This small molecule binds to this protein.
Small molecule (SMILES): CC(=O)N[C@H]1[C@H](O[C@H]2[C@H](O)[C@@H](NC(C)=O)CO[C@@H]2CO)O[C@H](CO)[C@@H](O)[C@@H]1O

Sequence of chain 2.A:
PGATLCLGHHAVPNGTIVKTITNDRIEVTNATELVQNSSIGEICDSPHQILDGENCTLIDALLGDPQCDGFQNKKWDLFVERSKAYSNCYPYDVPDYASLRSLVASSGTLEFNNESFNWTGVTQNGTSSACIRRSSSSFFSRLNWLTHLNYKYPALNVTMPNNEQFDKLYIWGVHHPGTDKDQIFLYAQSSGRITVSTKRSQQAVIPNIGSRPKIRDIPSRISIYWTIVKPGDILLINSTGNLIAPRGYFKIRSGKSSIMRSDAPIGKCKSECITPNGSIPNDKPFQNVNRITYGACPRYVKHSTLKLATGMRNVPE

Binding-site contacts:
Ligand atom C8 contacts residue THR34 of chain 2.A at 3.9 Å.
Ligand atom O5 contacts residue ASN32 of chain 2.A at 2.3 Å (h-bond).
Ligand atom C1 contacts residue THR312 of chain 2.A at 3.7 Å.
Ligand atom C6 contacts residue THR312 of chain 2.A at 4.2 Å.
Ligand atom O7 contacts residue ASN32 of chain 2.A at 3.8 Å.
Ligand atom C4 contacts residue ASN32 of chain 2.A at 4.3 Å.
Ligand atom N2 contacts residue ASN32 of chain 2.A at 3.0 Å (h-bond).
Ligand atom O6 contacts residue THR312 of chain 2.A at 4.2 Å.
Ligand atom C3 contacts residue ASN32 of chain 2.A at 3.8 Å.
Ligand atom C5 contacts residue THR312 of chain 2.A at 4.3 Å.
Ligand atom O5 contacts residue THR312 of chain 2.A at 3.2 Å (h-bond).
Ligand atom C1 contacts residue ALA33 of chain 2.A at 4.5 Å (hydrophobic).
Ligand atom C7 contacts residue ASN32 of chain 2.A at 3.6 Å.
Ligand atom O7 contacts residue THR34 of chain 2.A at 4.0 Å.
Ligand atom C6 contacts residue THR34 of chain 2.A at 4.4 Å.
Ligand atom C2 contacts residue ASN32 of chain 2.A at 2.5 Å.
Ligand atom C7 contacts residue THR34 of chain 2.A at 4.3 Å.
Ligand atom C1 contacts residue ASN32 of chain 2.A at 1.4 Å.
Ligand atom C5 contacts residue ASN32 of chain 2.A at 3.7 Å.